Binding-site contacts:
Ligand atom C26 contacts residue PHE66 of chain 1.A at 4.0 Å (hydrophobic).
Ligand atom C2 contacts residue TYR110 of chain 1.A at 3.5 Å (hydrophobic).
Ligand atom C7 contacts residue LEU72 of chain 1.A at 4.0 Å (hydrophobic).
Ligand atom C18 contacts residue ALA118 of chain 1.A at 4.1 Å (hydrophobic).
Ligand atom C3 contacts residue HIS182 of chain 1.A at 3.8 Å.
Ligand atom C3 contacts residue LYS205 of chain 1.A at 3.9 Å.
Ligand atom C16 contacts residue MET57 of chain 1.A at 3.7 Å (hydrophobic).
Ligand atom C11 contacts residue THR113 of chain 1.A at 4.0 Å.
Ligand atom C1 contacts residue TYR110 of chain 1.A at 3.8 Å (hydrophobic).
Ligand atom C21 contacts residue VAL210 of chain 1.A at 3.8 Å (hydrophobic).
Ligand atom O1 contacts residue TYR110 of chain 1.A at 4.2 Å.
Ligand atom O1 contacts residue LYS205 of chain 1.A at 2.8 Å (salt-bridge).
Ligand atom C1 contacts residue ASN208 of chain 1.A at 4.0 Å.
Ligand atom C15 contacts residue MET57 of chain 1.A at 4.1 Å (hydrophobic).
Ligand atom C15 contacts residue PRO120 of chain 1.A at 4.0 Å (hydrophobic).
Ligand atom C18 contacts residue ARG75 of chain 1.A at 3.8 Å.
Ligand atom C9 contacts residue ASN208 of chain 1.A at 3.8 Å.
Ligand atom C1 contacts residue THR113 of chain 1.A at 4.0 Å.
Ligand atom C17 contacts residue PHE180 of chain 1.A at 3.9 Å (hydrophobic).
Ligand atom C22 contacts residue VAL210 of chain 1.A at 3.9 Å (hydrophobic).
Ligand atom C26 contacts residue VAL117 of chain 1.A at 3.9 Å (hydrophobic).
Ligand atom C18 contacts residue PRO120 of chain 1.A at 4.0 Å (hydrophobic).
Ligand atom C22 contacts residue ALA118 of chain 1.A at 4.1 Å (hydrophobic).
Ligand atom C19 contacts residue ARG75 of chain 1.A at 3.7 Å.
Ligand atom C21 contacts residue VAL220 of chain 1.A at 3.9 Å (hydrophobic).
Ligand atom O1 contacts residue ASP79 of chain 1.A at 3.2 Å (salt-bridge).
Ligand atom C6 contacts residue HIS182 of chain 1.A at 3.5 Å.
Ligand atom C20 contacts residue ALA118 of chain 1.A at 3.7 Å (hydrophobic).
Ligand atom C25 contacts residue LYS119 of chain 1.A at 4.1 Å.
Ligand atom C6 contacts residue LEU72 of chain 1.A at 3.9 Å (hydrophobic).
Ligand atom C21 contacts residue ARG116 of chain 1.A at 3.9 Å.
Ligand atom C11 contacts residue ARG75 of chain 1.A at 4.0 Å.
Ligand atom C27 contacts residue LEU62 of chain 1.A at 3.3 Å (hydrophobic).
Ligand atom C22 contacts residue PHE180 of chain 1.A at 3.3 Å (hydrophobic).
Ligand atom C16 contacts residue PHE180 of chain 1.A at 3.3 Å (hydrophobic).
Ligand atom C23 contacts residue ALA118 of chain 1.A at 3.5 Å (hydrophobic).
Ligand atom C5 contacts residue HIS182 of chain 1.A at 3.6 Å.
Ligand atom C4 contacts residue HIS182 of chain 1.A at 3.9 Å.
Ligand atom C7 contacts residue HIS182 of chain 1.A at 4.0 Å.
Ligand atom C26 contacts residue LEU45 of chain 1.A at 3.7 Å (hydrophobic).

Sequence of chain 1.A:
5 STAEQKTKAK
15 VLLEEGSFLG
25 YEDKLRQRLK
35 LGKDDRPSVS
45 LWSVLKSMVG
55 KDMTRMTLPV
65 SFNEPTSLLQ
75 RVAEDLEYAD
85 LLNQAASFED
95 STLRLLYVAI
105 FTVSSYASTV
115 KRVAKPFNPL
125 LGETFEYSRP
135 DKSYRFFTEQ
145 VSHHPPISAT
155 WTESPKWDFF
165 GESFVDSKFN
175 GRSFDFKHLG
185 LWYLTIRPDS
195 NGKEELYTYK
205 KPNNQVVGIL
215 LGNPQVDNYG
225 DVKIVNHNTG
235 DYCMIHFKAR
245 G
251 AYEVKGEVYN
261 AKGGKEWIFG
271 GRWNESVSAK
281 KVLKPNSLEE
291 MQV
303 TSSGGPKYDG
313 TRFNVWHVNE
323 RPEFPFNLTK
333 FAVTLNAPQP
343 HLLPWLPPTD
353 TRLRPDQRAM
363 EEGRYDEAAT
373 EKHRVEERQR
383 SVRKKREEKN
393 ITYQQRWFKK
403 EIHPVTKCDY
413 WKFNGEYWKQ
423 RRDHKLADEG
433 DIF

This protein binds this small molecule.
Small molecule (SMILES): CC(C)CCC[C@@H](C)[C@H]1CC[C@H]2[C@@H]3CC=C4C[C@@H](O)CC[C@]4(C)[C@H]3CC[C@]12C